A protein and the small-molecule ligand that binds it are described below.
Small molecule (SMILES): CC(=O)N[C@@H]1[C@@H](O)[C@H](O)[C@@H](CO)O[C@H]1O

Sequence of chain 1.H:
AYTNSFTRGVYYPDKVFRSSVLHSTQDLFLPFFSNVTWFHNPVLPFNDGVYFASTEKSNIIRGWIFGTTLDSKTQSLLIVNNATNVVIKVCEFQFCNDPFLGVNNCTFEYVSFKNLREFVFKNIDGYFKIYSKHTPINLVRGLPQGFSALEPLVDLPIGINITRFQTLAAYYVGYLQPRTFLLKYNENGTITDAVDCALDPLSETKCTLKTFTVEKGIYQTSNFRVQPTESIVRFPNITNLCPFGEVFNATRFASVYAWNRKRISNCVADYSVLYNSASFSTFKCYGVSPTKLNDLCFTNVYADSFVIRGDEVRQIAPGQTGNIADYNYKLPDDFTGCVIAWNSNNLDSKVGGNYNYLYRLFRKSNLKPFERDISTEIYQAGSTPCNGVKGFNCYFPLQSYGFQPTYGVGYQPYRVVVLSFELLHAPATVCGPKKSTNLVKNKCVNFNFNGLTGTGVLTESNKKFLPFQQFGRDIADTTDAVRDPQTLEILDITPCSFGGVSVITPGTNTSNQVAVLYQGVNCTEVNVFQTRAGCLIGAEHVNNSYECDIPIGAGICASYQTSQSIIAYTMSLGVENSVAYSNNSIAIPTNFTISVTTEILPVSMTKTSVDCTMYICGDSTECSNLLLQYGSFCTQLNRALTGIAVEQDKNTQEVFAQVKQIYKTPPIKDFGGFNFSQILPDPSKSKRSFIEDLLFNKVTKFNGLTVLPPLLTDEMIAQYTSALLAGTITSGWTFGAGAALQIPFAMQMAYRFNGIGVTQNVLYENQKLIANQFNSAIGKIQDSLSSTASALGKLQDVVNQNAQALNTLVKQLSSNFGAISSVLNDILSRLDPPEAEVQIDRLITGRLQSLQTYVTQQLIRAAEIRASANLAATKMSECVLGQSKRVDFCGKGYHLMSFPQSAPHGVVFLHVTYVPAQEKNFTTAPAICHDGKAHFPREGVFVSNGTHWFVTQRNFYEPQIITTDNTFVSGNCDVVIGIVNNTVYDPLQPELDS

Binding-site contacts:
Ligand atom O5 contacts residue PHE700 of chain 1.H at 4.0 Å.
Ligand atom C1 contacts residue ASN699 of chain 1.H at 1.4 Å.
Ligand atom O5 contacts residue GLN908 of chain 1.H at 4.0 Å.
Ligand atom O5 contacts residue ASN699 of chain 1.H at 2.4 Å (h-bond).
Ligand atom O7 contacts residue LEU904 of chain 1.H at 3.7 Å.
Ligand atom C7 contacts residue ASN699 of chain 1.H at 3.6 Å.
Ligand atom O4 contacts residue LEU904 of chain 1.H at 3.8 Å.
Ligand atom O7 contacts residue ASN699 of chain 1.H at 3.0 Å (h-bond).
Ligand atom C3 contacts residue LEU904 of chain 1.H at 4.4 Å (hydrophobic).
Ligand atom C5 contacts residue GLN908 of chain 1.H at 3.5 Å.
Ligand atom C4 contacts residue ASN699 of chain 1.H at 4.2 Å.
Ligand atom O6 contacts residue LEU904 of chain 1.H at 4.4 Å.
Ligand atom C2 contacts residue ASN699 of chain 1.H at 2.5 Å.
Ligand atom C5 contacts residue ASN699 of chain 1.H at 3.6 Å.
Ligand atom C7 contacts residue LEU904 of chain 1.H at 4.3 Å (hydrophobic).
Ligand atom C4 contacts residue LEU904 of chain 1.H at 4.4 Å (hydrophobic).
Ligand atom C1 contacts residue PHE700 of chain 1.H at 4.4 Å (hydrophobic).
Ligand atom N2 contacts residue ASN699 of chain 1.H at 2.9 Å (h-bond).
Ligand atom C6 contacts residue GLN908 of chain 1.H at 3.4 Å.
Ligand atom O6 contacts residue GLN908 of chain 1.H at 3.4 Å (h-bond).
Ligand atom C3 contacts residue ASN699 of chain 1.H at 3.8 Å.
Ligand atom C5 contacts residue LEU904 of chain 1.H at 4.3 Å (hydrophobic).